Sequence of chain 1.A:
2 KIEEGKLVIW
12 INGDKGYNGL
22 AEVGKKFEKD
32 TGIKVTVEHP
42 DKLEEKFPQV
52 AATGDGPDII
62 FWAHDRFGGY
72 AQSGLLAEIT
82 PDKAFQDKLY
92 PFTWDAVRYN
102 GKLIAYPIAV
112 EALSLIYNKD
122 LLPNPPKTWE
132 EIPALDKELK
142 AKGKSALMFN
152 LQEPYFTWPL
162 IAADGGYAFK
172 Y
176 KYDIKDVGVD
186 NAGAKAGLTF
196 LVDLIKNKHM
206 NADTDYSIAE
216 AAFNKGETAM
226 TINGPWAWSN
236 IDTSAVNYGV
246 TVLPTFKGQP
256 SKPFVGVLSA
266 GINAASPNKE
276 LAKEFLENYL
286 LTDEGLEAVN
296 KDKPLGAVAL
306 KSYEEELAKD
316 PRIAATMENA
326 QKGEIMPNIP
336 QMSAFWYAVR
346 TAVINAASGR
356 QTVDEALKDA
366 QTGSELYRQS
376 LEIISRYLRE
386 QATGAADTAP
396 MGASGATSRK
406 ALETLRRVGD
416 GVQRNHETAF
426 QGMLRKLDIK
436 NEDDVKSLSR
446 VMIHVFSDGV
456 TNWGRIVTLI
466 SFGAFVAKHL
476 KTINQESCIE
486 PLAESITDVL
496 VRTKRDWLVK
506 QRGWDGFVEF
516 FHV

A protein and the small-molecule ligand that binds it are described below.
Small molecule (SMILES): Cc1c(-c2c(-c3ccc(F)o3)sc3ncnc(O[C@H](Cc4ccccc4OCc4ccnn4CC(F)(F)F)C(=O)O)c23)ccc(OCCN2CCN(C)CC2)c1Cl

Binding-site contacts:
Ligand atom O1 contacts residue THR463 of chain 1.A at 3.5 Å (h-bond).
Ligand atom C13 contacts residue PHE425 of chain 1.A at 3.8 Å (hydrophobic).
Ligand atom N3 contacts residue THR463 of chain 1.A at 3.6 Å.
Ligand atom F2 contacts residue VAL417 of chain 1.A at 3.3 Å.
Ligand atom C12 contacts residue PHE425 of chain 1.A at 3.6 Å (hydrophobic).
Ligand atom F4 contacts residue VAL446 of chain 1.A at 3.7 Å.
Ligand atom F1 contacts residue GLY459 of chain 1.A at 3.2 Å.
Ligand atom C23 contacts residue MET428 of chain 1.A at 3.6 Å (hydrophobic).
Ligand atom F4 contacts residue PHE467 of chain 1.A at 3.8 Å.
Ligand atom C24 contacts residue PHE467 of chain 1.A at 3.7 Å (hydrophobic).
Ligand atom C8 contacts residue GLY459 of chain 1.A at 3.6 Å.
Ligand atom C6 contacts residue THR463 of chain 1.A at 3.5 Å.
Ligand atom C15 contacts residue THR463 of chain 1.A at 3.5 Å.
Ligand atom C39 contacts residue ARG460 of chain 1.A at 3.5 Å.
Ligand atom O2 contacts residue THR463 of chain 1.A at 3.6 Å.
Ligand atom C33 contacts residue MET428 of chain 1.A at 3.8 Å (hydrophobic).
Ligand atom O5 contacts residue ARG460 of chain 1.A at 2.7 Å (salt-bridge).
Ligand atom C4 contacts residue THR463 of chain 1.A at 3.6 Å.
Ligand atom C8 contacts residue ARG460 of chain 1.A at 3.6 Å.
Ligand atom C5 contacts residue THR463 of chain 1.A at 3.2 Å.
Ligand atom C11 contacts residue THR463 of chain 1.A at 3.8 Å.
Ligand atom F4 contacts residue MET447 of chain 1.A at 3.1 Å.
Ligand atom N4 contacts residue PHE451 of chain 1.A at 3.7 Å.
Ligand atom C16 contacts residue ARG460 of chain 1.A at 3.3 Å.
Ligand atom F3 contacts residue VAL417 of chain 1.A at 3.6 Å.
Ligand atom C20 contacts residue VAL450 of chain 1.A at 3.5 Å (hydrophobic).
Ligand atom F2 contacts residue GLY459 of chain 1.A at 3.4 Å.
Ligand atom F4 contacts residue LEU443 of chain 1.A at 2.9 Å.
Ligand atom CL1 contacts residue ALA424 of chain 1.A at 3.2 Å.
Ligand atom O3 contacts residue MET447 of chain 1.A at 3.2 Å.
Ligand atom C11 contacts residue HIS421 of chain 1.A at 3.5 Å.
Ligand atom C12 contacts residue HIS421 of chain 1.A at 3.3 Å.
Ligand atom C27 contacts residue PHE467 of chain 1.A at 3.6 Å (hydrophobic).
Ligand atom F2 contacts residue THR463 of chain 1.A at 3.2 Å.
Ligand atom N1 contacts residue GLY459 of chain 1.A at 3.5 Å.
Ligand atom N3 contacts residue ARG460 of chain 1.A at 3.7 Å.
Ligand atom C24 contacts residue MET447 of chain 1.A at 3.6 Å (hydrophobic).
Ligand atom C19 contacts residue VAL450 of chain 1.A at 3.6 Å (hydrophobic).
Ligand atom C16 contacts residue PHE451 of chain 1.A at 3.8 Å (hydrophobic).
Ligand atom O6 contacts residue ARG460 of chain 1.A at 3.1 Å (salt-bridge).